Binding-site contacts:
Ligand atom C1 contacts residue GLN263 of chain 1.M at 3.8 Å.
Ligand atom C5 contacts residue ASN265 of chain 1.M at 3.6 Å.
Ligand atom C3 contacts residue ASN265 of chain 1.M at 3.6 Å.
Ligand atom C8 contacts residue ASN301 of chain 1.M at 3.5 Å.
Ligand atom N2 contacts residue ASN265 of chain 1.M at 2.7 Å (h-bond).
Ligand atom O3 contacts residue GLN263 of chain 1.M at 3.9 Å.
Ligand atom C8 contacts residue ILE302 of chain 1.M at 4.3 Å (hydrophobic).
Ligand atom O7 contacts residue ASN265 of chain 1.M at 3.4 Å (h-bond).
Ligand atom C1 contacts residue ARG412 of chain 1.M at 3.6 Å.
Ligand atom O7 contacts residue ASN301 of chain 1.M at 4.4 Å.
Ligand atom C2 contacts residue GLN263 of chain 1.M at 3.6 Å.
Ligand atom C5 contacts residue ARG412 of chain 1.M at 4.2 Å.
Ligand atom C4 contacts residue ASN265 of chain 1.M at 4.1 Å.
Ligand atom O5 contacts residue ASN265 of chain 1.M at 2.4 Å (h-bond).
Ligand atom C6 contacts residue ARG412 of chain 1.M at 4.3 Å.
Ligand atom C8 contacts residue SER303 of chain 1.M at 3.9 Å.
Ligand atom C8 contacts residue GLN263 of chain 1.M at 3.6 Å.
Ligand atom N2 contacts residue GLN263 of chain 1.M at 3.0 Å (h-bond).
Ligand atom C7 contacts residue ASN301 of chain 1.M at 4.4 Å.
Ligand atom O6 contacts residue ARG412 of chain 1.M at 4.4 Å.
Ligand atom C1 contacts residue ASN265 of chain 1.M at 1.4 Å.
Ligand atom C2 contacts residue ASN265 of chain 1.M at 2.3 Å.
Ligand atom C8 contacts residue ASN265 of chain 1.M at 4.2 Å.
Ligand atom C3 contacts residue GLN263 of chain 1.M at 3.4 Å.
Ligand atom C7 contacts residue ASN265 of chain 1.M at 3.2 Å.
Ligand atom C7 contacts residue GLN263 of chain 1.M at 4.1 Å.
Ligand atom O5 contacts residue ARG412 of chain 1.M at 3.0 Å (salt-bridge).

Sequence of chain 1.M:
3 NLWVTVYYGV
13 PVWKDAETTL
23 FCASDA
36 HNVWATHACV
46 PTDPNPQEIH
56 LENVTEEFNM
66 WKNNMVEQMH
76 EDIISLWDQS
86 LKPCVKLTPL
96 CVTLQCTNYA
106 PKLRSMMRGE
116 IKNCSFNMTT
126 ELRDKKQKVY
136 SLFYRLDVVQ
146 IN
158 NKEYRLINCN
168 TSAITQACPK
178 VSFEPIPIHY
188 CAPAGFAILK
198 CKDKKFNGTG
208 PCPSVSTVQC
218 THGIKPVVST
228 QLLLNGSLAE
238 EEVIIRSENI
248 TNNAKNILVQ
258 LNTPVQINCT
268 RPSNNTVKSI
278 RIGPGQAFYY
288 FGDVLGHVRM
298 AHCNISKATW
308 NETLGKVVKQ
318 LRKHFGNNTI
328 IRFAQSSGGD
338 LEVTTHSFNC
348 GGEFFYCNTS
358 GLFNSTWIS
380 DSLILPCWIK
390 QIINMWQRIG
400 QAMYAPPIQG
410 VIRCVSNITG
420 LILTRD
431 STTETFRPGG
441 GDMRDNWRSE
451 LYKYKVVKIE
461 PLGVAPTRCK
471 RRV

The small molecule below binds the protein below.
Small molecule (SMILES): CC(=O)N[C@H]1[C@H](O[C@H]2[C@H](O)[C@@H](NC(C)=O)CO[C@@H]2CO)O[C@H](CO)[C@@H](O)[C@@H]1O